Sequence of chain 1.F:
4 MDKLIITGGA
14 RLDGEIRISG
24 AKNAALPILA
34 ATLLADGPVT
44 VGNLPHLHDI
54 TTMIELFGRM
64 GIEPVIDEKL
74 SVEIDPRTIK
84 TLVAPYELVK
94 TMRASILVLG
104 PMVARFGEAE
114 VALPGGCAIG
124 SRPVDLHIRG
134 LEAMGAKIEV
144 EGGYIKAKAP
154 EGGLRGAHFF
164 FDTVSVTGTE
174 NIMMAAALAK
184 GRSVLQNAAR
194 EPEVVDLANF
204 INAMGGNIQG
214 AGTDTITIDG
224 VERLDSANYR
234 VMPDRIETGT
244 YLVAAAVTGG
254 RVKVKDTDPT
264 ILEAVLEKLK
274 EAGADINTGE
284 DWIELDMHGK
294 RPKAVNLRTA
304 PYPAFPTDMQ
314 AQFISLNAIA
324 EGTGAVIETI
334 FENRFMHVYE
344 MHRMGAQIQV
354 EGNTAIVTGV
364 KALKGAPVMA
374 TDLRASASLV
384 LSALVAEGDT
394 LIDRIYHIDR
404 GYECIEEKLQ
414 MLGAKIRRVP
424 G

A protein and the small-molecule ligand that binds it are described below.
Small molecule (SMILES): C=C(O[C@H]1[C@H](O)[C@@H](CO)O[C@H](O[P](=O)(O)O[P](=O)(O)OC[C@H]2O[C@@H](n3ccc(=O)[nH]c3=O)[C@H](O)[C@@H]2O)[C@@H]1NC(C)=O)C(=O)O

Binding-site contacts:
Ligand atom O1B contacts residue VAL169 of chain 1.F at 3.7 Å.
Ligand atom O2B contacts residue ARG125 of chain 1.F at 2.9 Å (salt-bridge).
Ligand atom C8 contacts residue ALA97 of chain 1.F at 3.6 Å (hydrophobic).
Ligand atom O3 contacts residue ASN26 of chain 1.F at 3.4 Å (h-bond).
Ligand atom N3U contacts residue ASP128 of chain 1.F at 2.9 Å (salt-bridge).
Ligand atom O2A contacts residue VAL169 of chain 1.F at 3.0 Å (h-bond).
Ligand atom O4 contacts residue PHE334 of chain 1.F at 3.5 Å.
Ligand atom O3D contacts residue ILE333 of chain 1.F at 3.0 Å (h-bond).
Ligand atom C4U contacts residue LEU129 of chain 1.F at 3.6 Å (hydrophobic).
Ligand atom O5 contacts residue VAL169 of chain 1.F at 3.5 Å.
Ligand atom O7 contacts residue ASN26 of chain 1.F at 3.6 Å.
Ligand atom O2A contacts residue SER168 of chain 1.F at 3.6 Å.
Ligand atom C5U contacts residue PRO126 of chain 1.F at 3.4 Å (hydrophobic).
Ligand atom C4U contacts residue ASP128 of chain 1.F at 3.5 Å.
Ligand atom C4 contacts residue ASP311 of chain 1.F at 3.4 Å.
Ligand atom O2E contacts residue LYS25 of chain 1.F at 2.7 Å (salt-bridge).
Ligand atom O1A contacts residue SER168 of chain 1.F at 2.6 Å (h-bond).
Ligand atom N3U contacts residue PRO126 of chain 1.F at 3.3 Å (h-bond).
Ligand atom O2D contacts residue PRO126 of chain 1.F at 3.5 Å.
Ligand atom O1A contacts residue VAL169 of chain 1.F at 3.6 Å.
Ligand atom O4U contacts residue VAL127 of chain 1.F at 3.5 Å.
Ligand atom O4U contacts residue PRO126 of chain 1.F at 3.3 Å (h-bond).
Ligand atom PB contacts residue ARG125 of chain 1.F at 3.6 Å.
Ligand atom C2 contacts residue ASN26 of chain 1.F at 3.5 Å.
Ligand atom O3 contacts residue ASP311 of chain 1.F at 3.2 Å (salt-bridge).
Ligand atom O4D contacts residue THR166 of chain 1.F at 3.4 Å.
Ligand atom O2E contacts residue ASN26 of chain 1.F at 3.5 Å (h-bond).
Ligand atom C5U contacts residue SER168 of chain 1.F at 3.4 Å.
Ligand atom O1B contacts residue THR170 of chain 1.F at 2.7 Å (h-bond).
Ligand atom O4 contacts residue ASP311 of chain 1.F at 2.8 Å (salt-bridge).
Ligand atom O2U contacts residue PRO126 of chain 1.F at 3.5 Å.
Ligand atom O4U contacts residue ASP128 of chain 1.F at 3.2 Å (salt-bridge).
Ligand atom O1 contacts residue ARG125 of chain 1.F at 3.1 Å (salt-bridge).
Ligand atom C3E contacts residue ASP311 of chain 1.F at 3.5 Å.
Ligand atom O4U contacts residue LEU129 of chain 1.F at 3.0 Å (h-bond).
Ligand atom C2D contacts residue SER124 of chain 1.F at 3.5 Å.
Ligand atom C4U contacts residue PRO126 of chain 1.F at 3.0 Å (hydrophobic).
Ligand atom O7 contacts residue THR170 of chain 1.F at 3.6 Å.
Ligand atom O4 contacts residue THR310 of chain 1.F at 3.5 Å.
Ligand atom O2D contacts residue SER124 of chain 1.F at 2.7 Å (h-bond).